Binding-site contacts:
Ligand atom O6 contacts residue ASN42 of chain 1.A at 4.5 Å.
Ligand atom O5 contacts residue ASN42 of chain 1.A at 2.3 Å (h-bond).
Ligand atom C3 contacts residue ASN42 of chain 1.A at 3.8 Å.
Ligand atom C3 contacts residue SER24 of chain 1.A at 4.1 Å.
Ligand atom C7 contacts residue ASN42 of chain 1.A at 3.7 Å.
Ligand atom C1 contacts residue ARG25 of chain 1.A at 4.4 Å.
Ligand atom N2 contacts residue SER24 of chain 1.A at 2.9 Å (h-bond).
Ligand atom N2 contacts residue ARG25 of chain 1.A at 4.1 Å.
Ligand atom C1 contacts residue ASN42 of chain 1.A at 1.4 Å.
Ligand atom C8 contacts residue ARG25 of chain 1.A at 4.2 Å.
Ligand atom N2 contacts residue ASN42 of chain 1.A at 3.0 Å (h-bond).
Ligand atom C7 contacts residue SER24 of chain 1.A at 3.8 Å.
Ligand atom C8 contacts residue SER24 of chain 1.A at 3.7 Å.
Ligand atom C8 contacts residue TRP23 of chain 1.A at 3.4 Å (hydrophobic).
Ligand atom C5 contacts residue ASN42 of chain 1.A at 3.6 Å.
Ligand atom C7 contacts residue ARG25 of chain 1.A at 4.4 Å.
Ligand atom C4 contacts residue ASN42 of chain 1.A at 4.2 Å.
Ligand atom C2 contacts residue SER24 of chain 1.A at 3.8 Å.
Ligand atom C2 contacts residue ASN42 of chain 1.A at 2.4 Å.
Ligand atom O7 contacts residue ASN42 of chain 1.A at 3.9 Å.
Ligand atom C1 contacts residue SER24 of chain 1.A at 3.8 Å.
Ligand atom O7 contacts residue ASP43 of chain 1.A at 4.3 Å.

Sequence of chain 1.A:
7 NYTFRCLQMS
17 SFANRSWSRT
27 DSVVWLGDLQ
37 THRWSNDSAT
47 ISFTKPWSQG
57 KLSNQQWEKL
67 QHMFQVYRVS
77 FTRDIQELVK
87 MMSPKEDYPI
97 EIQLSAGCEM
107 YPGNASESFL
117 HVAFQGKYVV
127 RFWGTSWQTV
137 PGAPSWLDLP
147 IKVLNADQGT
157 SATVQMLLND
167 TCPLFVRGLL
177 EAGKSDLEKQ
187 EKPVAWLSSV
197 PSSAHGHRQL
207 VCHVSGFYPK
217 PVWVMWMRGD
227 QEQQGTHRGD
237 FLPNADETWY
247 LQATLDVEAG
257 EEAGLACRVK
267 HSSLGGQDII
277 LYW

The protein below binds the small molecule below.
Small molecule (SMILES): CC(=O)N[C@@H]1[C@@H](O)[C@H](O)[C@@H](CO)O[C@H]1O